This small molecule binds to this protein.
Small molecule (SMILES): Cc1cn([C@H]2C[C@H](O[P](=O)(O)OC[C@H]3O[C@@H](n4cnc5c(N)ncnc54)C[C@@H]3O)[C@@H](CO[P](=O)(O)O[C@H]3C[C@H](n4cc(C)c(=O)[nH]c4=O)O[C@@H]3CO[P](=O)(O)O[C@H]3C[C@H](n4cnc5c(=O)nc(N)[nH]c54)O[C@@H]3CO[P](=O)(O)O[C@H]3C[C@H](n4ccc(N)nc4=O)O[C@@H]3CO[P](=O)(O)O[C@H]3C[C@H](n4ccc(N)nc4=O)O[C@@H]3CO[P](=O)(O)O[C@H]3C[C@H](n4cc(C)c(=O)[nH]c4=O)O[C@@H]3CO[P](=O)(O)O[C@H]3C[C@H](n4cnc5c(N)ncnc54)O[C@@H]3CO)O2)c(=O)[nH]c1=O

Binding-site contacts:
Ligand atom N2 contacts residue DC4 of chain 1.C at 2.8 Å (h-bond).
Ligand atom C2 contacts residue DG5 of chain 1.C at 3.1 Å.
Ligand atom O2 contacts residue DG5 of chain 1.C at 2.7 Å (h-bond).
Ligand atom N6 contacts residue DT1 of chain 1.C at 3.1 Å (h-bond).
Ligand atom N3 contacts residue DG6 of chain 1.C at 2.8 Å (h-bond).
Ligand atom N3 contacts residue DA2 of chain 1.C at 2.7 Å (h-bond).
Ligand atom O2 contacts residue DA3 of chain 1.C at 3.4 Å.
Ligand atom N3 contacts residue DA3 of chain 1.C at 2.9 Å (h-bond).
Ligand atom C2 contacts residue DA2 of chain 1.C at 3.3 Å.
Ligand atom O4' contacts residue TYR45 of chain 1.A at 3.2 Å.
Ligand atom N4 contacts residue DC4 of chain 1.C at 3.2 Å (h-bond).
Ligand atom O4 contacts residue DA3 of chain 1.C at 3.3 Å (h-bond).
Ligand atom O2 contacts residue DA2 of chain 1.C at 3.3 Å.
Ligand atom N1 contacts residue LEU80 of chain 1.A at 3.4 Å.
Ligand atom N2 contacts residue DG5 of chain 1.C at 3.3 Å (h-bond).
Ligand atom C5' contacts residue TYR45 of chain 1.A at 3.3 Å (hydrophobic).
Ligand atom N3 contacts residue DA7 of chain 1.C at 2.6 Å (h-bond).
Ligand atom N4 contacts residue DG6 of chain 1.C at 2.8 Å (h-bond).
Ligand atom N3 contacts residue DG5 of chain 1.C at 3.4 Å (h-bond).
Ligand atom C2 contacts residue DA7 of chain 1.C at 3.4 Å.
Ligand atom O2 contacts residue DG6 of chain 1.C at 2.9 Å (h-bond).
Ligand atom O2 contacts residue DA7 of chain 1.C at 3.2 Å.
Ligand atom C2 contacts residue DG5 of chain 1.C at 3.3 Å.
Ligand atom C2 contacts residue DT1 of chain 1.C at 3.2 Å.
Ligand atom O6 contacts residue DC4 of chain 1.C at 2.9 Å (h-bond).
Ligand atom OP1 contacts residue LYS101 of chain 1.A at 3.0 Å (salt-bridge).
Ligand atom N1 contacts residue DT1 of chain 1.C at 2.8 Å (h-bond).
Ligand atom N4 contacts residue DG5 of chain 1.C at 3.2 Å (h-bond).
Ligand atom N1 contacts residue DT8 of chain 1.C at 2.8 Å (h-bond).
Ligand atom O2 contacts residue ARG97 of chain 1.A at 2.8 Å (salt-bridge).
Ligand atom O4 contacts residue DA2 of chain 1.C at 3.1 Å (h-bond).
Ligand atom O6 contacts residue DA3 of chain 1.C at 3.0 Å (h-bond).
Ligand atom N3 contacts residue DG5 of chain 1.C at 3.0 Å (h-bond).
Ligand atom O4 contacts residue DA7 of chain 1.C at 3.0 Å (h-bond).
Ligand atom O2 contacts residue ARG97 of chain 1.A at 3.4 Å (salt-bridge).
Ligand atom O4' contacts residue ARG97 of chain 1.A at 3.0 Å (salt-bridge).
Ligand atom N1 contacts residue DC4 of chain 1.C at 2.8 Å (h-bond).
Ligand atom O2 contacts residue DA7 of chain 1.C at 3.5 Å.
Ligand atom N6 contacts residue DT8 of chain 1.C at 2.9 Å (h-bond).
Ligand atom N6 contacts residue DA7 of chain 1.C at 3.1 Å (h-bond).

Sequence of chain 1.A:
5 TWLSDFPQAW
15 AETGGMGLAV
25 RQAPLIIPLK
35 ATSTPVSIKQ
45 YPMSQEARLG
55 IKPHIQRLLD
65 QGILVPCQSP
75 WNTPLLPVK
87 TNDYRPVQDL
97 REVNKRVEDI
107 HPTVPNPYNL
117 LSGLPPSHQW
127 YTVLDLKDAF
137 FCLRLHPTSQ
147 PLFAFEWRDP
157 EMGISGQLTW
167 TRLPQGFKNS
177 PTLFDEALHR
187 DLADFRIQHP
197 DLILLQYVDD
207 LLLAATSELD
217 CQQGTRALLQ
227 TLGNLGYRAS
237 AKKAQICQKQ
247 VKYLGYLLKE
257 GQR